Binding-site contacts:
Ligand atom PA contacts residue LYS37 of chain 1.A at 3.4 Å.
Ligand atom O4' contacts residue VAL22 of chain 1.A at 3.4 Å.
Ligand atom C5 contacts residue LEU137 of chain 1.A at 3.5 Å (hydrophobic).
Ligand atom O1G contacts residue EUI1 of chain 1.D at 3.2 Å.
Ligand atom O2' contacts residue GLN93 of chain 1.A at 2.7 Å (h-bond).
Ligand atom O1A contacts residue LYS37 of chain 1.A at 2.8 Å (salt-bridge).
Ligand atom N6 contacts residue LEU137 of chain 1.A at 3.5 Å.
Ligand atom N1 contacts residue MET86 of chain 1.A at 2.9 Å (h-bond).
Ligand atom C6 contacts residue ALA35 of chain 1.A at 3.5 Å (hydrophobic).
Ligand atom C2 contacts residue MET86 of chain 1.A at 3.2 Å (hydrophobic).
Ligand atom PA contacts residue MG1 of chain 1.C at 3.3 Å.
Ligand atom O2G contacts residue ASP130 of chain 1.A at 3.3 Å (salt-bridge).
Ligand atom O1B contacts residue SER134 of chain 1.A at 2.6 Å (h-bond).
Ligand atom O3G contacts residue ASN135 of chain 1.A at 2.7 Å (h-bond).
Ligand atom PB contacts residue SER134 of chain 1.A at 3.4 Å.
Ligand atom O2' contacts residue SER90 of chain 1.A at 3.5 Å.
Ligand atom C6 contacts residue LEU137 of chain 1.A at 3.4 Å (hydrophobic).
Ligand atom N6 contacts residue ALA35 of chain 1.A at 3.5 Å.
Ligand atom PB contacts residue MG1 of chain 1.C at 3.4 Å.
Ligand atom O2G contacts residue LYS132 of chain 1.A at 2.8 Å (salt-bridge).
Ligand atom PG contacts residue GLY17 of chain 1.A at 3.4 Å.
Ligand atom PG contacts residue EUI1 of chain 1.D at 3.3 Å.
Ligand atom N3B contacts residue LYS132 of chain 1.A at 3.2 Å (salt-bridge).
Ligand atom O5' contacts residue VAL22 of chain 1.A at 3.1 Å.
Ligand atom C5' contacts residue ALA16 of chain 1.A at 3.5 Å (hydrophobic).
Ligand atom N3B contacts residue GLY17 of chain 1.A at 2.8 Å (h-bond).
Ligand atom O2A contacts residue ASP148 of chain 1.A at 2.8 Å (salt-bridge).
Ligand atom N6 contacts residue MET83 of chain 1.A at 3.3 Å.
Ligand atom N6 contacts residue GLU84 of chain 1.A at 2.8 Å (salt-bridge).
Ligand atom O2G contacts residue EUI1 of chain 1.D at 2.8 Å (h-bond).
Ligand atom O3G contacts residue ASP148 of chain 1.A at 2.7 Å (salt-bridge).
Ligand atom O3G contacts residue EUI1 of chain 1.D at 2.8 Å (h-bond).
Ligand atom O1G contacts residue GLY17 of chain 1.A at 3.1 Å (h-bond).
Ligand atom O2B contacts residue SER134 of chain 1.A at 3.3 Å (h-bond).
Ligand atom O3G contacts residue MG1 of chain 1.C at 2.1 Å.
Ligand atom O1B contacts residue MG1 of chain 1.C at 2.1 Å.
Ligand atom O1A contacts residue GLY20 of chain 1.A at 3.2 Å (h-bond).
Ligand atom O2A contacts residue LYS37 of chain 1.A at 2.8 Å (salt-bridge).
Ligand atom O2A contacts residue MG1 of chain 1.C at 2.1 Å.
Ligand atom O1B contacts residue ASN135 of chain 1.A at 3.0 Å (h-bond).

This small molecule binds to this protein.
Small molecule (SMILES): Nc1ncnc2c1ncn2[C@@H]1O[C@H](CO[P](=O)(O)O[P](=O)(O)NP(=O)(O)O)[C@@H](O)[C@H]1O

Sequence of chain 1.A:
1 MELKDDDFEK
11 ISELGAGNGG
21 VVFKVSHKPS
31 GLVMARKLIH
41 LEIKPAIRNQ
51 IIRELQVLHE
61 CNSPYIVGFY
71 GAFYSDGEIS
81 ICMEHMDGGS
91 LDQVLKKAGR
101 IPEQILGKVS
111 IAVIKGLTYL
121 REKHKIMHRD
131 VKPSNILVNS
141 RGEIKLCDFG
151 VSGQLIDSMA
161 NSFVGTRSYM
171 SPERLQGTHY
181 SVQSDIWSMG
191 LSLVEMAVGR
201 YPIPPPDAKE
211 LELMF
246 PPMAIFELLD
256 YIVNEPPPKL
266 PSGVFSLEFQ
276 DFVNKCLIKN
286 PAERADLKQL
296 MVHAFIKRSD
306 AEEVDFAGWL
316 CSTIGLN